Sequence of chain 1.A:
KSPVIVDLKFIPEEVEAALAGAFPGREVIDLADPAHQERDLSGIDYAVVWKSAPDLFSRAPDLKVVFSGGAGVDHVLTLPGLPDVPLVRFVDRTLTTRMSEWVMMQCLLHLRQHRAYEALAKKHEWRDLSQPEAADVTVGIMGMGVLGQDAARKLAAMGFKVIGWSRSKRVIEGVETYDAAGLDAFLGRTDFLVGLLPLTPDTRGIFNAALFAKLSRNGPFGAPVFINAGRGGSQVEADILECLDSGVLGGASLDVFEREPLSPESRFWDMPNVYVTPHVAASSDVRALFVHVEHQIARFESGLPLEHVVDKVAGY

A protein and the small-molecule ligand that binds it are described below.
Small molecule (SMILES): O=C(O)C(=O)O

Binding-site contacts:
Ligand atom O5 contacts residue TRP54 of chain 1.A at 3.5 Å.
Ligand atom C1 contacts residue GLY74 of chain 1.A at 3.8 Å.
Ligand atom C2 contacts residue HIS283 of chain 1.A at 3.6 Å.
Ligand atom C1 contacts residue ALA75 of chain 1.A at 3.5 Å (hydrophobic).
Ligand atom C2 contacts residue ARG235 of chain 1.A at 3.7 Å.
Ligand atom O3 contacts residue GLY74 of chain 1.A at 3.1 Å.
Ligand atom O5 contacts residue ARG235 of chain 1.A at 2.9 Å (salt-bridge).
Ligand atom C2 contacts residue NDP1 of chain 1.H at 3.4 Å.
Ligand atom O3 contacts residue TRP54 of chain 1.A at 4.3 Å.
Ligand atom C1 contacts residue NDP1 of chain 1.H at 3.3 Å.
Ligand atom O4 contacts residue ALA286 of chain 1.A at 4.3 Å.
Ligand atom C2 contacts residue TRP54 of chain 1.A at 3.7 Å (hydrophobic).
Ligand atom O3 contacts residue ALA75 of chain 1.A at 2.9 Å (h-bond).
Ligand atom O3 contacts residue GLY76 of chain 1.A at 4.1 Å.
Ligand atom C1 contacts residue ARG235 of chain 1.A at 3.7 Å.
Ligand atom C1 contacts residue GLY76 of chain 1.A at 3.8 Å.
Ligand atom O6 contacts residue HIS283 of chain 1.A at 2.6 Å (h-bond).
Ligand atom O5 contacts residue NDP1 of chain 1.H at 3.6 Å.
Ligand atom O3 contacts residue NDP1 of chain 1.H at 3.2 Å.
Ligand atom O6 contacts residue TRP54 of chain 1.A at 4.1 Å.
Ligand atom O6 contacts residue NDP1 of chain 1.H at 3.2 Å.
Ligand atom O3 contacts residue SER288 of chain 1.A at 4.5 Å.
Ligand atom O4 contacts residue TRP54 of chain 1.A at 3.6 Å.
Ligand atom O5 contacts residue GLY74 of chain 1.A at 3.9 Å.
Ligand atom O6 contacts residue ARG235 of chain 1.A at 2.8 Å (salt-bridge).
Ligand atom O5 contacts residue GLY76 of chain 1.A at 2.7 Å (h-bond).
Ligand atom O5 contacts residue ALA75 of chain 1.A at 3.2 Å (h-bond).
Ligand atom C1 contacts residue TRP54 of chain 1.A at 3.7 Å (hydrophobic).
Ligand atom O3 contacts residue LEU99 of chain 1.A at 4.3 Å.
Ligand atom O4 contacts residue HIS283 of chain 1.A at 3.7 Å.
Ligand atom O4 contacts residue NDP1 of chain 1.H at 3.9 Å.